Sequence of chain 1.C:
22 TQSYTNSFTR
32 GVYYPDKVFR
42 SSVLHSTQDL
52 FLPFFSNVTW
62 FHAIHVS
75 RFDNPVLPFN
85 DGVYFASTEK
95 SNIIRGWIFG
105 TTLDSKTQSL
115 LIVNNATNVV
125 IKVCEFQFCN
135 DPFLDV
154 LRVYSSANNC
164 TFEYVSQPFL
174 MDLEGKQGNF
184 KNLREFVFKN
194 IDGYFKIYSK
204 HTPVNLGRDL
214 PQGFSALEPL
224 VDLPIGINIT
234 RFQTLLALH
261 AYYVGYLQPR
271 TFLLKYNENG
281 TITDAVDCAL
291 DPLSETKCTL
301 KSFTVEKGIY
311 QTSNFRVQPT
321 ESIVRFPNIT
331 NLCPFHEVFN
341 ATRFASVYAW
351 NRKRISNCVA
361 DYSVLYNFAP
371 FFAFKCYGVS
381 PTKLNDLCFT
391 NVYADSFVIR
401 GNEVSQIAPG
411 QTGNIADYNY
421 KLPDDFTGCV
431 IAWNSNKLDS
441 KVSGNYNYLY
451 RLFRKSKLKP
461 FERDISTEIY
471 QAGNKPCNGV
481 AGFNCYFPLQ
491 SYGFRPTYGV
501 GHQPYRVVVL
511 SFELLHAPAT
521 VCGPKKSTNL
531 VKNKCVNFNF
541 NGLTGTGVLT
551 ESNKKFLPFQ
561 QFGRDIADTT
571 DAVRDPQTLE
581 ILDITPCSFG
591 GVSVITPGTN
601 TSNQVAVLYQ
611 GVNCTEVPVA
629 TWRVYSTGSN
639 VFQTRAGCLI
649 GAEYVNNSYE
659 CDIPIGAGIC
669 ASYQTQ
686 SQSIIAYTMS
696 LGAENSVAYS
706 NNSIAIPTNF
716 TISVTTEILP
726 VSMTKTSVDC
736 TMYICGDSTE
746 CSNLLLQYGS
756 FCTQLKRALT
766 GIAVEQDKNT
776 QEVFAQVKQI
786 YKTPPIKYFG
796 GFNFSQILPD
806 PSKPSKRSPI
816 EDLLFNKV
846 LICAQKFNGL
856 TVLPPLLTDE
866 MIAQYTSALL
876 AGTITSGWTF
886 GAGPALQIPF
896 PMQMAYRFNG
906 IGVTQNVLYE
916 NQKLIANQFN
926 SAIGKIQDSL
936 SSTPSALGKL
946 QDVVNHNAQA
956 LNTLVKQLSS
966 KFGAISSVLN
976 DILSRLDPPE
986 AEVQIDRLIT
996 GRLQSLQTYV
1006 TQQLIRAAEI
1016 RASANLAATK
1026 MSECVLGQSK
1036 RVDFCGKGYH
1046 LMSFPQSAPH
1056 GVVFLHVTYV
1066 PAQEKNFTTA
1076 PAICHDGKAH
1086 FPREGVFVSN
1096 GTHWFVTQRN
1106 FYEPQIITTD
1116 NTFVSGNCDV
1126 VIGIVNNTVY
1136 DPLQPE

This protein binds this small molecule.
Small molecule (SMILES): CC(=O)N[C@H]1[C@H](O[C@H]2[C@H](O)[C@@H](NC(C)=O)CO[C@@H]2CO)O[C@H](CO)[C@@H](O[C@@H]2O[C@H](CO)[C@@H](O)[C@H](O)[C@@H]2O)[C@@H]1O

Binding-site contacts:
Ligand atom C2 contacts residue ASN714 of chain 1.C at 2.4 Å.
Ligand atom C5 contacts residue LEU919 of chain 1.C at 4.2 Å (hydrophobic).
Ligand atom C4 contacts residue ASN714 of chain 1.C at 4.2 Å.
Ligand atom O5 contacts residue ASN714 of chain 1.C at 2.4 Å (h-bond).
Ligand atom C5 contacts residue ASN714 of chain 1.C at 3.7 Å.
Ligand atom C8 contacts residue ASN922 of chain 1.C at 4.4 Å.
Ligand atom O4 contacts residue LEU919 of chain 1.C at 4.2 Å.
Ligand atom C3 contacts residue ASN714 of chain 1.C at 3.8 Å.
Ligand atom C6 contacts residue GLN923 of chain 1.C at 4.2 Å.
Ligand atom O7 contacts residue ASN714 of chain 1.C at 4.3 Å.
Ligand atom N2 contacts residue ASN714 of chain 1.C at 2.9 Å (h-bond).
Ligand atom C6 contacts residue LEU919 of chain 1.C at 4.5 Å (hydrophobic).
Ligand atom C8 contacts residue LEU919 of chain 1.C at 3.6 Å (hydrophobic).
Ligand atom C1 contacts residue GLN1068 of chain 1.C at 4.4 Å.
Ligand atom C5 contacts residue GLN923 of chain 1.C at 4.4 Å.
Ligand atom C1 contacts residue ASN714 of chain 1.C at 1.4 Å.
Ligand atom C7 contacts residue ASN714 of chain 1.C at 3.8 Å.
Ligand atom N2 contacts residue LEU919 of chain 1.C at 4.3 Å.
Ligand atom O5 contacts residue GLN1068 of chain 1.C at 4.5 Å.
Ligand atom C7 contacts residue LEU919 of chain 1.C at 3.9 Å (hydrophobic).
Ligand atom O7 contacts residue LEU919 of chain 1.C at 4.4 Å.